Sequence of chain 2.E:
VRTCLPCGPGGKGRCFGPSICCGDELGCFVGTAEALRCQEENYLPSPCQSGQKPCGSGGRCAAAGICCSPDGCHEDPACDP

A protein and the small-molecule ligand that binds it are described below.
Small molecule (SMILES): N[C@@H](Cc1ccc(O)cc1)C(=O)O

Binding-site contacts:
Ligand atom CG contacts residue GLY17 of chain 2.E at 4.2 Å.
Ligand atom CE2 contacts residue GLY17 of chain 2.E at 3.6 Å.
Ligand atom CD1 contacts residue GLU41 of chain 2.E at 4.0 Å.
Ligand atom CE2 contacts residue CYS4 of chain 2.E at 3.9 Å (hydrophobic).
Ligand atom O contacts residue CYS48 of chain 2.E at 3.7 Å.
Ligand atom OH contacts residue GLY17 of chain 2.E at 3.1 Å (h-bond).
Ligand atom CE1 contacts residue GLY17 of chain 2.E at 3.5 Å.
Ligand atom CE1 contacts residue CYS38 of chain 2.E at 3.6 Å (hydrophobic).
Ligand atom CG contacts residue PHE1 of chain 2.N at 4.0 Å (hydrophobic).
Ligand atom CE2 contacts residue CYS48 of chain 2.E at 4.1 Å (hydrophobic).
Ligand atom OH contacts residue PRO18 of chain 2.E at 4.0 Å.
Ligand atom CD2 contacts residue GLY17 of chain 2.E at 3.9 Å.
Ligand atom N contacts residue PHE1 of chain 2.N at 1.3 Å.
Ligand atom CD2 contacts residue PHE16 of chain 2.E at 3.8 Å (hydrophobic).
Ligand atom CZ contacts residue PRO18 of chain 2.E at 3.6 Å (hydrophobic).
Ligand atom CD2 contacts residue GLU41 of chain 2.E at 4.1 Å.
Ligand atom OH contacts residue CYS15 of chain 2.E at 3.1 Å.
Ligand atom CD2 contacts residue CYS48 of chain 2.E at 3.9 Å (hydrophobic).
Ligand atom CE1 contacts residue GLU41 of chain 2.E at 3.4 Å.
Ligand atom CD1 contacts residue GLY17 of chain 2.E at 4.1 Å.
Ligand atom C contacts residue PHE1 of chain 2.N at 3.2 Å (hydrophobic).
Ligand atom CA contacts residue PHE1 of chain 2.N at 2.4 Å (hydrophobic).
Ligand atom CD1 contacts residue PRO18 of chain 2.E at 3.6 Å (hydrophobic).
Ligand atom CB contacts residue PRO70 of chain 2.E at 4.2 Å (hydrophobic).
Ligand atom CE2 contacts residue CYS15 of chain 2.E at 3.9 Å (hydrophobic).
Ligand atom CZ contacts residue GLU41 of chain 2.E at 3.4 Å.
Ligand atom CZ contacts residue CYS38 of chain 2.E at 3.6 Å (hydrophobic).
Ligand atom CD1 contacts residue ASN42 of chain 2.E at 3.7 Å.
Ligand atom OH contacts residue CYS38 of chain 2.E at 2.8 Å (h-bond).
Ligand atom OXT contacts residue PHE1 of chain 2.N at 3.6 Å.
Ligand atom OH contacts residue GLU41 of chain 2.E at 3.2 Å.
Ligand atom O contacts residue PHE1 of chain 2.N at 3.5 Å (h-bond).
Ligand atom CE1 contacts residue PRO18 of chain 2.E at 3.2 Å (hydrophobic).
Ligand atom CE2 contacts residue PHE16 of chain 2.E at 3.8 Å (hydrophobic).
Ligand atom CE2 contacts residue GLU41 of chain 2.E at 3.7 Å.
Ligand atom CZ contacts residue CYS15 of chain 2.E at 4.0 Å (hydrophobic).
Ligand atom CD2 contacts residue CYS4 of chain 2.E at 4.0 Å (hydrophobic).
Ligand atom CE1 contacts residue ASN42 of chain 2.E at 4.0 Å.
Ligand atom CZ contacts residue GLY17 of chain 2.E at 3.3 Å.
Ligand atom CB contacts residue PHE1 of chain 2.N at 3.7 Å (hydrophobic).